A protein and the small-molecule ligand that binds it are described below.
Small molecule (SMILES): CC(=O)N[C@H]1[C@H](O[C@H]2[C@H](O)[C@@H](NC(C)=O)CO[C@@H]2CO)O[C@H](CO)[C@@H](O)[C@@H]1O

Binding-site contacts:
Ligand atom O5 contacts residue GLN71 of chain 1.A at 4.3 Å.
Ligand atom C1 contacts residue ASN53 of chain 1.A at 1.4 Å.
Ligand atom C6 contacts residue ARG73 of chain 1.A at 4.5 Å.
Ligand atom O6 contacts residue ASN53 of chain 1.A at 4.1 Å.
Ligand atom O6 contacts residue ARG73 of chain 1.A at 3.4 Å (salt-bridge).
Ligand atom O6 contacts residue CYS72 of chain 1.A at 4.0 Å.
Ligand atom C6 contacts residue ASN53 of chain 1.A at 4.0 Å.
Ligand atom C2 contacts residue ASN53 of chain 1.A at 2.1 Å.
Ligand atom C5 contacts residue ASN53 of chain 1.A at 3.4 Å.
Ligand atom C7 contacts residue ASN53 of chain 1.A at 4.4 Å.
Ligand atom C6 contacts residue CYS72 of chain 1.A at 3.9 Å (hydrophobic).
Ligand atom O5 contacts residue ASN53 of chain 1.A at 2.3 Å (h-bond).
Ligand atom C4 contacts residue ASN53 of chain 1.A at 3.8 Å.
Ligand atom C3 contacts residue ASN53 of chain 1.A at 3.4 Å.
Ligand atom N2 contacts residue ASN53 of chain 1.A at 3.1 Å (h-bond).
Ligand atom O3 contacts residue ASN53 of chain 1.A at 4.1 Å.

Sequence of chain 1.A:
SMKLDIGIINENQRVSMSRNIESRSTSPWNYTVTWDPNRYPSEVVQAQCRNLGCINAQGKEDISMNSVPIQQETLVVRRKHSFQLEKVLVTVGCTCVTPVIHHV